Sequence of chain 2.B:
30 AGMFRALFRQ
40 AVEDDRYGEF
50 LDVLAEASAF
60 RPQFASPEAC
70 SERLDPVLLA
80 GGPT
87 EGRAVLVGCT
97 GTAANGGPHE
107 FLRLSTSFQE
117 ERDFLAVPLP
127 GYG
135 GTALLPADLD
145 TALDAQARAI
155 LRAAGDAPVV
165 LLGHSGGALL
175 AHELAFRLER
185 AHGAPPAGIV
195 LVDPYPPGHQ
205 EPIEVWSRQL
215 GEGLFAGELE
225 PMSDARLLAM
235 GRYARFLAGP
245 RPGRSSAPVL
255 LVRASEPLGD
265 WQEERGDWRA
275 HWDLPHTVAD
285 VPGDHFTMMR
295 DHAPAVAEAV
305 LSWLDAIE

The small molecule below binds the protein below.
Small molecule (SMILES): CC[C@H](O)[C@@H](C)C(=O)C[PH](=O)O

Binding-site contacts:
Ligand atom OAE contacts residue ILE207 of chain 2.B at 3.6 Å.
Ligand atom OAF contacts residue SER169 of chain 2.B at 2.6 Å (h-bond).
Ligand atom CAN contacts residue ILE207 of chain 2.B at 4.1 Å (hydrophobic).
Ligand atom OAF contacts residue LEU214 of chain 2.B at 4.0 Å.
Ligand atom OAF contacts residue PHE290 of chain 2.B at 4.3 Å.
Ligand atom OAF contacts residue HIS289 of chain 2.B at 2.9 Å (h-bond).
Ligand atom P1 contacts residue GLY170 of chain 2.B at 3.5 Å.
Ligand atom OAH contacts residue SER169 of chain 2.B at 2.6 Å (h-bond).
Ligand atom CAA contacts residue LEU241 of chain 2.B at 3.3 Å (hydrophobic).
Ligand atom CAQ contacts residue LEU173 of chain 2.B at 4.5 Å (hydrophobic).
Ligand atom CAL contacts residue GLY170 of chain 2.B at 4.3 Å.
Ligand atom CAB contacts residue THR98 of chain 2.B at 4.2 Å.
Ligand atom OAH contacts residue THR98 of chain 2.B at 4.3 Å.
Ligand atom CAQ contacts residue ILE207 of chain 2.B at 4.3 Å (hydrophobic).
Ligand atom CAP contacts residue GLY170 of chain 2.B at 3.8 Å.
Ligand atom P1 contacts residue HIS289 of chain 2.B at 3.3 Å.
Ligand atom CAL contacts residue HIS289 of chain 2.B at 4.0 Å.
Ligand atom OAE contacts residue GLY170 of chain 2.B at 3.9 Å.
Ligand atom OAE contacts residue SER169 of chain 2.B at 3.1 Å (h-bond).
Ligand atom CAL contacts residue LEU214 of chain 2.B at 4.0 Å (hydrophobic).
Ligand atom OAG contacts residue ILE207 of chain 2.B at 3.3 Å.
Ligand atom OAH contacts residue GLY170 of chain 2.B at 3.0 Å (h-bond).
Ligand atom CAN contacts residue SER169 of chain 2.B at 3.0 Å.
Ligand atom OAE contacts residue TYR199 of chain 2.B at 4.4 Å.
Ligand atom CAA contacts residue ALA238 of chain 2.B at 4.5 Å (hydrophobic).
Ligand atom P1 contacts residue SER169 of chain 2.B at 1.6 Å.
Ligand atom CAA contacts residue LEU173 of chain 2.B at 3.7 Å (hydrophobic).
Ligand atom CAA contacts residue GLY170 of chain 2.B at 4.3 Å.
Ligand atom CAN contacts residue GLY170 of chain 2.B at 3.7 Å.
Ligand atom CAL contacts residue SER169 of chain 2.B at 2.7 Å.
Ligand atom CAP contacts residue SER169 of chain 2.B at 4.1 Å.